Binding-site contacts:
Ligand atom CG2 contacts residue VAL4 of chain 9.E at 3.4 Å (hydrophobic).
Ligand atom CA contacts residue GLN3 of chain 9.E at 4.3 Å.
Ligand atom N contacts residue ALA2 of chain 9.E at 2.8 Å (h-bond).
Ligand atom CB contacts residue ALA2 of chain 9.E at 3.5 Å (hydrophobic).
Ligand atom CA contacts residue VAL4 of chain 9.E at 4.0 Å (hydrophobic).
Ligand atom O contacts residue VAL4 of chain 9.E at 4.4 Å.
Ligand atom OE2 contacts residue VAL4 of chain 9.E at 3.6 Å.
Ligand atom CD contacts residue VAL4 of chain 9.E at 3.8 Å (hydrophobic).
Ligand atom CB contacts residue VAL4 of chain 9.E at 4.2 Å (hydrophobic).
Ligand atom CG2 contacts residue SER5 of chain 9.E at 3.2 Å.
Ligand atom CG1 contacts residue GLN3 of chain 9.E at 3.0 Å.
Ligand atom N contacts residue VAL4 of chain 9.E at 4.1 Å.
Ligand atom CB contacts residue ALA2 of chain 9.E at 4.0 Å (hydrophobic).
Ligand atom C contacts residue VAL4 of chain 9.E at 4.5 Å (hydrophobic).
Ligand atom CB contacts residue GLN3 of chain 9.E at 3.6 Å.
Ligand atom OG contacts residue GLN3 of chain 9.E at 3.3 Å (h-bond).
Ligand atom CG2 contacts residue GLN3 of chain 9.E at 3.9 Å.
Ligand atom N contacts residue ALA2 of chain 9.E at 4.3 Å.
Ligand atom OE1 contacts residue VAL4 of chain 9.E at 3.3 Å (h-bond).
Ligand atom CA contacts residue ALA2 of chain 9.E at 3.8 Å (hydrophobic).
Ligand atom C contacts residue VAL4 of chain 9.E at 4.4 Å (hydrophobic).
Ligand atom CB contacts residue VAL4 of chain 9.E at 4.0 Å (hydrophobic).
Ligand atom CG2 contacts residue ALA2 of chain 9.E at 4.3 Å (hydrophobic).
Ligand atom C contacts residue GLN3 of chain 9.E at 3.8 Å.
Ligand atom CA contacts residue VAL4 of chain 9.E at 3.5 Å (hydrophobic).
Ligand atom C contacts residue VAL4 of chain 9.E at 3.5 Å (hydrophobic).
Ligand atom CB contacts residue GLN3 of chain 9.E at 4.1 Å.
Ligand atom O contacts residue VAL4 of chain 9.E at 4.2 Å.
Ligand atom N contacts residue VAL4 of chain 9.E at 3.0 Å (h-bond).
Ligand atom C contacts residue ALA2 of chain 9.E at 3.6 Å (hydrophobic).
Ligand atom C contacts residue ALA2 of chain 9.E at 4.2 Å (hydrophobic).
Ligand atom N contacts residue GLN3 of chain 9.E at 4.5 Å.
Ligand atom O contacts residue GLN3 of chain 9.E at 3.0 Å (h-bond).
Ligand atom CA contacts residue ALA2 of chain 9.E at 3.4 Å (hydrophobic).

Sequence of chain 9.E:
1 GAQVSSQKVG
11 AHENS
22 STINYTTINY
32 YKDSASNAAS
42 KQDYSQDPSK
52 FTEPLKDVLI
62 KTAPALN

A small-molecule ligand and the protein it binds are described below.
Small molecule (SMILES): CC[C@H](C)[C@H](N)C(=O)N[C@@H](CO)C(=O)N[C@@H](CCC(=O)O)C(=O)N[C@H](C=O)C(C)C